Binding-site contacts:
Ligand atom CG contacts residue GLN1063 of chain 8.OA at 4.3 Å.
Ligand atom C contacts residue VAL1202 of chain 8.OA at 4.2 Å (hydrophobic).
Ligand atom CE1 contacts residue ASN1072 of chain 8.OA at 3.3 Å.
Ligand atom CE2 contacts residue GLN1063 of chain 8.OA at 3.3 Å.
Ligand atom O contacts residue GLN1063 of chain 8.OA at 2.9 Å (h-bond).
Ligand atom CD2 contacts residue GLN1063 of chain 8.OA at 3.6 Å.
Ligand atom CG contacts residue THR1121 of chain 8.OA at 3.3 Å.
Ligand atom CD1 contacts residue PHE1125 of chain 8.OA at 3.6 Å (hydrophobic).
Ligand atom CA contacts residue GLN1063 of chain 8.OA at 4.3 Å.
Ligand atom CG contacts residue ALA1120 of chain 8.OA at 4.4 Å (hydrophobic).
Ligand atom CE1 contacts residue THR1121 of chain 8.OA at 3.9 Å.
Ligand atom OH contacts residue HIS1068 of chain 8.OA at 3.8 Å.
Ligand atom CZ contacts residue GLN1063 of chain 8.OA at 4.1 Å.
Ligand atom CA contacts residue HIS1126 of chain 8.OA at 4.3 Å.
Ligand atom CD2 contacts residue THR1121 of chain 8.OA at 4.3 Å.
Ligand atom O contacts residue VAL1202 of chain 8.OA at 3.2 Å.
Ligand atom CG contacts residue HIS1126 of chain 8.OA at 4.3 Å.
Ligand atom CE2 contacts residue ASN1072 of chain 8.OA at 4.4 Å.
Ligand atom C contacts residue HIS1126 of chain 8.OA at 4.0 Å.
Ligand atom CB contacts residue THR1121 of chain 8.OA at 3.3 Å.
Ligand atom CD1 contacts residue GLN1063 of chain 8.OA at 3.8 Å.
Ligand atom CB contacts residue GLN1063 of chain 8.OA at 4.5 Å.
Ligand atom CD2 contacts residue LEU1129 of chain 8.OA at 4.2 Å (hydrophobic).
Ligand atom CD1 contacts residue ASN1122 of chain 8.OA at 4.3 Å.
Ligand atom CG contacts residue ASN1072 of chain 8.OA at 4.2 Å.
Ligand atom CD1 contacts residue THR1121 of chain 8.OA at 3.0 Å.
Ligand atom O contacts residue HIS1126 of chain 8.OA at 3.3 Å (h-bond).
Ligand atom CD2 contacts residue ALA1120 of chain 8.OA at 3.5 Å (hydrophobic).
Ligand atom CZ contacts residue ASN1072 of chain 8.OA at 3.5 Å.
Ligand atom C contacts residue GLN1063 of chain 8.OA at 3.9 Å.
Ligand atom CD2 contacts residue THR1121 of chain 8.OA at 4.0 Å.
Ligand atom O contacts residue THR1121 of chain 8.OA at 4.0 Å.
Ligand atom SD contacts residue ASN1072 of chain 8.OA at 3.7 Å.
Ligand atom CD2 contacts residue PHE1125 of chain 8.OA at 4.2 Å (hydrophobic).
Ligand atom OH contacts residue ASN1072 of chain 8.OA at 3.1 Å (h-bond).
Ligand atom CD2 contacts residue HIS1126 of chain 8.OA at 3.4 Å.
Ligand atom CG2 contacts residue GLN1063 of chain 8.OA at 3.3 Å.
Ligand atom CD1 contacts residue ALA1120 of chain 8.OA at 4.3 Å (hydrophobic).
Ligand atom OH contacts residue GLN1063 of chain 8.OA at 3.7 Å.
Ligand atom CD1 contacts residue ASN1072 of chain 8.OA at 4.0 Å.

Sequence of chain 8.OA:
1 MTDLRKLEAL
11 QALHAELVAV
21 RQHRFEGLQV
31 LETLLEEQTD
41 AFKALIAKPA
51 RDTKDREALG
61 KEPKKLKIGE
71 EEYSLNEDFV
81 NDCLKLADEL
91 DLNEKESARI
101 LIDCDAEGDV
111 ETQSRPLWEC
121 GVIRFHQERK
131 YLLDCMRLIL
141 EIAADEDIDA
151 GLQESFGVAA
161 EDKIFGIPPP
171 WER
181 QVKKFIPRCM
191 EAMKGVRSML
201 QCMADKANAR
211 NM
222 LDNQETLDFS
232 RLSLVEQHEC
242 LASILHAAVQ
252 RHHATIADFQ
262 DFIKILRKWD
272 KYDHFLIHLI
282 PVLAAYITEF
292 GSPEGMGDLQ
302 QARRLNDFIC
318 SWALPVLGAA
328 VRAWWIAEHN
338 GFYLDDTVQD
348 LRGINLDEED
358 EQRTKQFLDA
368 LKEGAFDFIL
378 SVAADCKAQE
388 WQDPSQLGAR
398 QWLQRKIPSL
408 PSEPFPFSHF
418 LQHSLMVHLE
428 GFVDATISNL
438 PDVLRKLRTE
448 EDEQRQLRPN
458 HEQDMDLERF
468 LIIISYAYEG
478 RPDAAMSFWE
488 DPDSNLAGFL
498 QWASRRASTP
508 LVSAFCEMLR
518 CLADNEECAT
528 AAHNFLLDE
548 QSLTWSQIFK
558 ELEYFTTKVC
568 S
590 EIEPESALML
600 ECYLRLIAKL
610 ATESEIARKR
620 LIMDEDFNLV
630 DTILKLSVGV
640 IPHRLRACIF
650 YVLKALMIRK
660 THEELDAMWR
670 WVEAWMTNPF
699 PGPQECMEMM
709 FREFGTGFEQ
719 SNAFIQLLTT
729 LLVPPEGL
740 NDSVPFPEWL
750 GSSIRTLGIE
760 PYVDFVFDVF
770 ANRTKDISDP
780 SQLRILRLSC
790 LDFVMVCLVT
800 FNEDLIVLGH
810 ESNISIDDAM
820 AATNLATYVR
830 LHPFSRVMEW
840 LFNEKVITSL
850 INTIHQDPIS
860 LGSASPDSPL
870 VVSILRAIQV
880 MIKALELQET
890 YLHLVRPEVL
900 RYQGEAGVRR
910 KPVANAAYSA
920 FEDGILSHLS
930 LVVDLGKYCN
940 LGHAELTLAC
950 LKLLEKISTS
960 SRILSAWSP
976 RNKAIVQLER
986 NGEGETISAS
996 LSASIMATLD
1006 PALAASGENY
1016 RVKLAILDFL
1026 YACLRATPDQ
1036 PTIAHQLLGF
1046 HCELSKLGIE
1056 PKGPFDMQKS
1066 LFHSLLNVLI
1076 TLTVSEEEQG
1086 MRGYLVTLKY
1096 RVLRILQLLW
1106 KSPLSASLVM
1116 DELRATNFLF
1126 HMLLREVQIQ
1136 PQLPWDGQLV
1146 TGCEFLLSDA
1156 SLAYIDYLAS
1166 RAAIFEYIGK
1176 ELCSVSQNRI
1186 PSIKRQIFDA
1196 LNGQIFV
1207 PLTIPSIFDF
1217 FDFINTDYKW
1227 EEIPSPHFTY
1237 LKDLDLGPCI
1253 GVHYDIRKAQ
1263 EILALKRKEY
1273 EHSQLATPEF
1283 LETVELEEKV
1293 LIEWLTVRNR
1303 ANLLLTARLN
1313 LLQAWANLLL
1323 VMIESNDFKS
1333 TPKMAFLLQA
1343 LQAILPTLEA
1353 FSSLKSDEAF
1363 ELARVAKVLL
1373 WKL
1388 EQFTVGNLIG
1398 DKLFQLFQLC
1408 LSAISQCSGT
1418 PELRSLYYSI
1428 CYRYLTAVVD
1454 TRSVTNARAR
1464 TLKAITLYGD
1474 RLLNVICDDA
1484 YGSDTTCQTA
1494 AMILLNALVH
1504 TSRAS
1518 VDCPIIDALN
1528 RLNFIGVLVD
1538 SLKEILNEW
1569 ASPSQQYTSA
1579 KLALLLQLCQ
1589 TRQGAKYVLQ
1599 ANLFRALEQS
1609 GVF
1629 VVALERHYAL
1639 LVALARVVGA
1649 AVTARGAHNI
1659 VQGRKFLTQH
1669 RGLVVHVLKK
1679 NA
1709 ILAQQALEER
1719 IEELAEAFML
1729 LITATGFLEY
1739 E

The protein below binds the small molecule below.
Small molecule (SMILES): CC[C@H](C)[C@H](N)C(=O)N[C@@H](CC(C)C)C(=O)N1CCC[C@H]1C(=O)N[C@@H](CCSC)C(=O)N[C@@H](Cc1ccc(O)cc1)C(=O)N[C@@H](CCCCN)C(=O)N[C@@H](CC(C)C)C(=O)N[C@@H](CO)C(=O)N1CCC[C@H]1C=O